Sequence of chain 1.A:
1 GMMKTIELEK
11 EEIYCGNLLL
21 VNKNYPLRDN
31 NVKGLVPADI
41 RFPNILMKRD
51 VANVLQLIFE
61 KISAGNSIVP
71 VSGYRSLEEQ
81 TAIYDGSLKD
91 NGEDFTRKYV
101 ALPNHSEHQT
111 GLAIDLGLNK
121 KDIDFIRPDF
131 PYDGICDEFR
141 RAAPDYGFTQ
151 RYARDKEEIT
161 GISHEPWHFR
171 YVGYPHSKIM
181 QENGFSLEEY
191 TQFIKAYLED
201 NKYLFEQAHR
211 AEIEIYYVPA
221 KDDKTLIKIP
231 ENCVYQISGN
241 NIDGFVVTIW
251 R

A protein and the small-molecule ligand that binds it are described below.
Small molecule (SMILES): C[C@H](N)[P](=O)(O)C[C@H](C)C(=O)O

Binding-site contacts:
Ligand atom C2 contacts residue 2D81 of chain 1.D at 0.1 Å.
Ligand atom P contacts residue ASP115 of chain 1.A at 3.6 Å.
Ligand atom O61 contacts residue ALA101 of chain 1.A at 3.6 Å.
Ligand atom P contacts residue ZN1 of chain 1.B at 2.9 Å.
Ligand atom O31 contacts residue 2D81 of chain 1.D at 0.0 Å (h-bond).
Ligand atom N1 contacts residue ILE126 of chain 1.A at 2.8 Å (h-bond).
Ligand atom O31 contacts residue HIS108 of chain 1.A at 2.9 Å (h-bond).
Ligand atom C6 contacts residue ALA101 of chain 1.A at 3.6 Å (hydrophobic).
Ligand atom C6 contacts residue SER106 of chain 1.A at 3.6 Å.
Ligand atom O61 contacts residue ARG75 of chain 1.A at 3.5 Å (salt-bridge).
Ligand atom C4 contacts residue 2D81 of chain 1.D at 0.0 Å.
Ligand atom C4 contacts residue GLU165 of chain 1.A at 3.5 Å.
Ligand atom O31 contacts residue ZN1 of chain 1.B at 2.4 Å.
Ligand atom O61 contacts residue 2D81 of chain 1.D at 0.0 Å (h-bond).
Ligand atom C1 contacts residue TYR99 of chain 1.A at 3.5 Å (hydrophobic).
Ligand atom O31 contacts residue ARG75 of chain 1.A at 2.8 Å (salt-bridge).
Ligand atom O32 contacts residue GLU165 of chain 1.A at 2.8 Å (salt-bridge).
Ligand atom O32 contacts residue 2D81 of chain 1.D at 0.0 Å (h-bond).
Ligand atom N1 contacts residue GLU165 of chain 1.A at 3.4 Å (salt-bridge).
Ligand atom O62 contacts residue ALA101 of chain 1.A at 2.9 Å (h-bond).
Ligand atom C4 contacts residue TYR99 of chain 1.A at 3.2 Å (hydrophobic).
Ligand atom N1 contacts residue 2D81 of chain 1.D at 1.3 Å.
Ligand atom O62 contacts residue GLN80 of chain 1.A at 3.0 Å (h-bond).
Ligand atom C1 contacts residue 2D81 of chain 1.D at 0.0 Å.
Ligand atom O61 contacts residue HIS108 of chain 1.A at 3.4 Å.
Ligand atom N1 contacts residue TYR99 of chain 1.A at 3.0 Å (h-bond).
Ligand atom O31 contacts residue ASP115 of chain 1.A at 3.2 Å (salt-bridge).
Ligand atom C6 contacts residue 2D81 of chain 1.D at 0.0 Å.
Ligand atom C2 contacts residue ILE126 of chain 1.A at 3.4 Å (hydrophobic).
Ligand atom C6 contacts residue ARG75 of chain 1.A at 3.5 Å.
Ligand atom O61 contacts residue SER106 of chain 1.A at 2.5 Å (h-bond).
Ligand atom P contacts residue 2D81 of chain 1.D at 0.0 Å.
Ligand atom O32 contacts residue ZN1 of chain 1.B at 2.2 Å.
Ligand atom O32 contacts residue TRP167 of chain 1.A at 2.9 Å (h-bond).
Ligand atom O62 contacts residue 2D81 of chain 1.D at 0.0 Å (h-bond).
Ligand atom O32 contacts residue ASP115 of chain 1.A at 3.2 Å (salt-bridge).
Ligand atom C5 contacts residue 2D81 of chain 1.D at 0.0 Å.
Ligand atom O32 contacts residue HIS168 of chain 1.A at 3.2 Å (h-bond).
Ligand atom O62 contacts residue ARG75 of chain 1.A at 3.2 Å (salt-bridge).
Ligand atom C7 contacts residue 2D81 of chain 1.D at 0.0 Å.